Sequence of chain 1.C:
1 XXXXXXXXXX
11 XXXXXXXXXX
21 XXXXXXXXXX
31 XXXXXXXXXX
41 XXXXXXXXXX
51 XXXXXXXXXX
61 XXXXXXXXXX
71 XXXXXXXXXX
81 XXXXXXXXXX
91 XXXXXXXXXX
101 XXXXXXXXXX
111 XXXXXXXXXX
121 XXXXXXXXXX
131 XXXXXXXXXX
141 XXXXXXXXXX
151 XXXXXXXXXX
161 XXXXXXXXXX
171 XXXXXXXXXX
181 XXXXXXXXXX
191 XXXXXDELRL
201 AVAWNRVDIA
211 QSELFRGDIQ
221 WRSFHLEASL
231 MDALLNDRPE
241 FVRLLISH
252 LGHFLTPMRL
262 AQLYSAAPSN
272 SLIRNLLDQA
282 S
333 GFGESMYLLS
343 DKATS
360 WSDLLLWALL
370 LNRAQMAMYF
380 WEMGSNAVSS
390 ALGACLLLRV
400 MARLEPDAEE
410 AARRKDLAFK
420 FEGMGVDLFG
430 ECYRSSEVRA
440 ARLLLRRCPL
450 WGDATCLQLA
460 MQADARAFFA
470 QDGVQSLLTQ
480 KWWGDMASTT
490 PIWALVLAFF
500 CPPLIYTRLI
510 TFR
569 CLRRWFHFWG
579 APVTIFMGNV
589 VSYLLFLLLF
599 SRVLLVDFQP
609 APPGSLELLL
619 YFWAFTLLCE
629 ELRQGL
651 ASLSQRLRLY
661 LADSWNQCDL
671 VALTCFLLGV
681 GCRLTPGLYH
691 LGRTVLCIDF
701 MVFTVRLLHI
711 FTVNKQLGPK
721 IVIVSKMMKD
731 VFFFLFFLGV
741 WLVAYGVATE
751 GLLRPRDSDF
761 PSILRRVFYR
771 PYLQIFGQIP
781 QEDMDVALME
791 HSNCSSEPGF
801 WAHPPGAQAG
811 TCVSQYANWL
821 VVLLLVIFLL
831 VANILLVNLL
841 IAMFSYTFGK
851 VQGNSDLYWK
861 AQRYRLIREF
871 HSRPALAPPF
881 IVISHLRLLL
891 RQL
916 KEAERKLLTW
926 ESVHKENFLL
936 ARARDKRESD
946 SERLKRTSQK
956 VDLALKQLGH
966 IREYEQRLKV

Binding-site contacts:
Ligand atom CAT contacts residue VAL588 of chain 1.C at 3.8 Å (hydrophobic).
Ligand atom CAU contacts residue LEU592 of chain 1.C at 4.4 Å (hydrophobic).
Ligand atom CAZ contacts residue ILE491 of chain 1.C at 4.3 Å (hydrophobic).
Ligand atom CAR contacts residue PHE711 of chain 1.C at 4.0 Å (hydrophobic).
Ligand atom CAI contacts residue ILE491 of chain 1.C at 4.1 Å (hydrophobic).
Ligand atom CAS contacts residue VAL589 of chain 1.C at 3.6 Å (hydrophobic).
Ligand atom CAM contacts residue ASN714 of chain 1.C at 4.2 Å.
Ligand atom CAY contacts residue PHE584 of chain 1.C at 3.4 Å (hydrophobic).
Ligand atom OAF contacts residue ASN714 of chain 1.C at 2.8 Å (h-bond).
Ligand atom CAR contacts residue PHE584 of chain 1.C at 4.4 Å (hydrophobic).
Ligand atom CAX contacts residue ASN714 of chain 1.C at 3.4 Å.
Ligand atom OAH contacts residue TRP481 of chain 1.C at 2.9 Å (h-bond).
Ligand atom CAU contacts residue VAL589 of chain 1.C at 3.3 Å (hydrophobic).
Ligand atom CAK contacts residue VAL495 of chain 1.C at 3.5 Å (hydrophobic).
Ligand atom CBC contacts residue ILE491 of chain 1.C at 4.1 Å (hydrophobic).
Ligand atom CAS contacts residue LEU592 of chain 1.C at 4.2 Å (hydrophobic).
Ligand atom CAE contacts residue LEU592 of chain 1.C at 4.1 Å (hydrophobic).
Ligand atom CAJ contacts residue VAL589 of chain 1.C at 4.2 Å (hydrophobic).
Ligand atom CAZ contacts residue VAL495 of chain 1.C at 4.2 Å (hydrophobic).
Ligand atom OAG contacts residue PHE584 of chain 1.C at 2.5 Å.
Ligand atom CAL contacts residue ASN714 of chain 1.C at 3.3 Å.
Ligand atom CBF contacts residue MET585 of chain 1.C at 4.3 Å (hydrophobic).
Ligand atom CAS contacts residue VAL588 of chain 1.C at 4.2 Å (hydrophobic).
Ligand atom OAW contacts residue ILE491 of chain 1.C at 4.3 Å.
Ligand atom OAH contacts residue ASN714 of chain 1.C at 4.4 Å.
Ligand atom CAY contacts residue ASN714 of chain 1.C at 4.4 Å.
Ligand atom CAM contacts residue PHE584 of chain 1.C at 4.1 Å (hydrophobic).
Ligand atom CAD contacts residue VAL588 of chain 1.C at 4.3 Å (hydrophobic).
Ligand atom CAI contacts residue VAL495 of chain 1.C at 3.5 Å (hydrophobic).
Ligand atom CAV contacts residue ILE491 of chain 1.C at 3.7 Å (hydrophobic).
Ligand atom CAO contacts residue VAL589 of chain 1.C at 4.1 Å (hydrophobic).
Ligand atom CAR contacts residue VAL588 of chain 1.C at 4.2 Å (hydrophobic).
Ligand atom CAD contacts residue PHE711 of chain 1.C at 4.1 Å (hydrophobic).
Ligand atom CBF contacts residue VAL495 of chain 1.C at 4.4 Å (hydrophobic).
Ligand atom CAX contacts residue TRP481 of chain 1.C at 3.9 Å (hydrophobic).
Ligand atom OAW contacts residue PHE584 of chain 1.C at 4.4 Å.
Ligand atom CAT contacts residue MET585 of chain 1.C at 4.0 Å (hydrophobic).
Ligand atom CBD contacts residue VAL495 of chain 1.C at 4.4 Å (hydrophobic).
Ligand atom CAL contacts residue ILE491 of chain 1.C at 3.5 Å (hydrophobic).
Ligand atom CAX contacts residue ILE491 of chain 1.C at 4.2 Å (hydrophobic).

This protein binds this small molecule.
Small molecule (SMILES): CC(C)CCC[C@@H](C)[C@H]1CC[C@H]2[C@@H]3CC=C4C[C@@H](OC(=O)CCC(=O)O)CC[C@]4(C)[C@H]3CC[C@]12C